Binding-site contacts:
Ligand atom O contacts residue TYR131 of chain 1.B at 3.8 Å.
Ligand atom CAE contacts residue THR134 of chain 1.B at 4.4 Å.
Ligand atom C contacts residue LYS113 of chain 1.B at 4.3 Å.
Ligand atom CD1 contacts residue VAL90 of chain 1.B at 3.9 Å (hydrophobic).
Ligand atom CAE contacts residue VAL135 of chain 1.B at 3.9 Å (hydrophobic).
Ligand atom CA contacts residue TYR131 of chain 1.B at 3.4 Å (hydrophobic).
Ligand atom CD2 contacts residue LEU108 of chain 1.B at 4.2 Å (hydrophobic).
Ligand atom N contacts residue ASP133 of chain 1.B at 2.6 Å (salt-bridge).
Ligand atom OXT contacts residue TYR131 of chain 1.B at 3.5 Å.
Ligand atom CD1 contacts residue TYR82 of chain 1.B at 3.8 Å (hydrophobic).
Ligand atom CG contacts residue TYR82 of chain 1.B at 4.2 Å (hydrophobic).
Ligand atom CAE contacts residue ASP133 of chain 1.B at 3.2 Å.
Ligand atom CD2 contacts residue LYS113 of chain 1.B at 4.3 Å.
Ligand atom CB contacts residue ASP133 of chain 1.B at 3.9 Å.
Ligand atom O contacts residue TRP115 of chain 1.B at 2.8 Å (h-bond).
Ligand atom CB contacts residue ASP160 of chain 1.B at 4.0 Å.
Ligand atom CB contacts residue TYR82 of chain 1.B at 3.9 Å (hydrophobic).
Ligand atom CA contacts residue TYR82 of chain 1.B at 3.6 Å (hydrophobic).
Ligand atom C contacts residue TRP115 of chain 1.B at 3.6 Å (hydrophobic).
Ligand atom CAE contacts residue ASN80 of chain 1.B at 4.0 Å.
Ligand atom CAE contacts residue ASP160 of chain 1.B at 4.2 Å.
Ligand atom C contacts residue TYR131 of chain 1.B at 3.4 Å (hydrophobic).
Ligand atom CD2 contacts residue THR134 of chain 1.B at 4.1 Å.
Ligand atom CA contacts residue TRP115 of chain 1.B at 3.7 Å (hydrophobic).
Ligand atom CG contacts residue TRP115 of chain 1.B at 3.8 Å (hydrophobic).
Ligand atom CD1 contacts residue TRP115 of chain 1.B at 4.1 Å (hydrophobic).
Ligand atom O contacts residue THR134 of chain 1.B at 3.7 Å.
Ligand atom N contacts residue ASN80 of chain 1.B at 4.4 Å.
Ligand atom OXT contacts residue THR134 of chain 1.B at 2.7 Å (h-bond).
Ligand atom N contacts residue VAL140 of chain 1.B at 4.4 Å.
Ligand atom CA contacts residue ASP133 of chain 1.B at 3.7 Å.
Ligand atom OXT contacts residue ASP133 of chain 1.B at 3.6 Å.
Ligand atom N contacts residue ASP160 of chain 1.B at 2.7 Å (salt-bridge).
Ligand atom N contacts residue TYR131 of chain 1.B at 2.9 Å (h-bond).
Ligand atom O contacts residue LYS113 of chain 1.B at 3.1 Å.
Ligand atom C contacts residue ASP133 of chain 1.B at 4.2 Å.
Ligand atom C contacts residue THR134 of chain 1.B at 3.5 Å.
Ligand atom N contacts residue THR142 of chain 1.B at 4.4 Å.
Ligand atom N contacts residue TYR82 of chain 1.B at 3.7 Å.
Ligand atom CA contacts residue ASP160 of chain 1.B at 3.8 Å.

A small-molecule ligand and the protein it binds are described below.
Small molecule (SMILES): CC(C)[C@H](C)[C@H](N)C(=O)O

Sequence of chain 1.B:
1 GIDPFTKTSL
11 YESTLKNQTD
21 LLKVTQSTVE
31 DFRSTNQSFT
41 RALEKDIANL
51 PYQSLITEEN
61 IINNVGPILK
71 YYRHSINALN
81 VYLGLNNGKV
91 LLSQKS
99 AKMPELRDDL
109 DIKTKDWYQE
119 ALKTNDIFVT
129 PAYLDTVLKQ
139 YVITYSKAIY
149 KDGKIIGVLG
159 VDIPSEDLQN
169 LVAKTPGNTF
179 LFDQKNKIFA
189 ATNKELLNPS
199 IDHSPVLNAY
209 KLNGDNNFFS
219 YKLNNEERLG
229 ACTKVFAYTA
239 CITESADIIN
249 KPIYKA